The small molecule below binds the protein below.
Small molecule (SMILES): CC(=O)N[C@@H]1[C@@H](O)[C@H](O)[C@@H](CO)O[C@H]1O

Binding-site contacts:
Ligand atom C8 contacts residue TRP357 of chain 4.A at 3.5 Å (hydrophobic).
Ligand atom O3 contacts residue TRP357 of chain 4.A at 4.3 Å.
Ligand atom O4 contacts residue TRP357 of chain 4.A at 4.3 Å.
Ligand atom C2 contacts residue TRP357 of chain 4.A at 4.0 Å (hydrophobic).
Ligand atom N2 contacts residue TRP357 of chain 4.A at 3.2 Å (h-bond).
Ligand atom C4 contacts residue TRP357 of chain 4.A at 4.4 Å (hydrophobic).
Ligand atom O7 contacts residue TYR386 of chain 1.A at 4.5 Å.
Ligand atom O5 contacts residue ASN65 of chain 4.A at 2.4 Å (h-bond).
Ligand atom C5 contacts residue ASN65 of chain 4.A at 3.7 Å.
Ligand atom C1 contacts residue ASN65 of chain 4.A at 1.4 Å.
Ligand atom N2 contacts residue ASN65 of chain 4.A at 2.9 Å (h-bond).
Ligand atom C2 contacts residue ASN65 of chain 4.A at 2.4 Å.
Ligand atom C8 contacts residue ASN65 of chain 4.A at 4.2 Å.
Ligand atom C7 contacts residue ASN65 of chain 4.A at 3.0 Å.
Ligand atom C7 contacts residue TRP357 of chain 4.A at 3.9 Å (hydrophobic).
Ligand atom O5 contacts residue TRP357 of chain 4.A at 4.2 Å.
Ligand atom C5 contacts residue TRP357 of chain 4.A at 3.9 Å (hydrophobic).
Ligand atom O7 contacts residue ASN65 of chain 4.A at 2.7 Å (h-bond).
Ligand atom C3 contacts residue TRP357 of chain 4.A at 3.7 Å (hydrophobic).
Ligand atom C1 contacts residue TRP357 of chain 4.A at 3.6 Å (hydrophobic).
Ligand atom C4 contacts residue ASN65 of chain 4.A at 4.3 Å.
Ligand atom C3 contacts residue ASN65 of chain 4.A at 3.8 Å.

Sequence of chain 4.A:
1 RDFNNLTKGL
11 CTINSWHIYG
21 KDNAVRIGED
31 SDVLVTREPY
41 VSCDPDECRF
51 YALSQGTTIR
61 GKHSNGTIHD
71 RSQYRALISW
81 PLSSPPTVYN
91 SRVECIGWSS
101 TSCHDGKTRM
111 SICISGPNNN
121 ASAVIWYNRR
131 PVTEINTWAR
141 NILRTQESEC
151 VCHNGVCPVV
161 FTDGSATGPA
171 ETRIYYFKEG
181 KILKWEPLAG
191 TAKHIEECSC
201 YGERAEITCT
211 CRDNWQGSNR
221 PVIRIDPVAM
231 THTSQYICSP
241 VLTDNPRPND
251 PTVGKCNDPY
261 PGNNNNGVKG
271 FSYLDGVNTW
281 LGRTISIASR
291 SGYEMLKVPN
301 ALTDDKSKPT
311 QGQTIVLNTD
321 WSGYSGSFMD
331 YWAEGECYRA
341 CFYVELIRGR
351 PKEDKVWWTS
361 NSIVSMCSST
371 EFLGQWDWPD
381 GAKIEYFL

Sequence of chain 1.A:
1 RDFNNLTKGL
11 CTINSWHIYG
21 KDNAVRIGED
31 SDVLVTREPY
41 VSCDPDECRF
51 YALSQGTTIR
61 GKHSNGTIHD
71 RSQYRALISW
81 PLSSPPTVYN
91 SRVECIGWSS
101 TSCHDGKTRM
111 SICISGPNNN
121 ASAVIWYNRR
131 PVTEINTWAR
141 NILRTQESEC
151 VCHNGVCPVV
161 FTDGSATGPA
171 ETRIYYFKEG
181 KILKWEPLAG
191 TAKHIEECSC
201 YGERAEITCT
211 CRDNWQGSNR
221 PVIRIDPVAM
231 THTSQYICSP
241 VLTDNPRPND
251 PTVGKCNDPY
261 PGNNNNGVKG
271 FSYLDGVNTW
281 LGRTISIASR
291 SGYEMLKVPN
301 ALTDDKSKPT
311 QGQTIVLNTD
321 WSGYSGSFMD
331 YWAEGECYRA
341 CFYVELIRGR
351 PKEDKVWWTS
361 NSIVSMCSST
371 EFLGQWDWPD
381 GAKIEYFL